Sequence of chain 57.A:
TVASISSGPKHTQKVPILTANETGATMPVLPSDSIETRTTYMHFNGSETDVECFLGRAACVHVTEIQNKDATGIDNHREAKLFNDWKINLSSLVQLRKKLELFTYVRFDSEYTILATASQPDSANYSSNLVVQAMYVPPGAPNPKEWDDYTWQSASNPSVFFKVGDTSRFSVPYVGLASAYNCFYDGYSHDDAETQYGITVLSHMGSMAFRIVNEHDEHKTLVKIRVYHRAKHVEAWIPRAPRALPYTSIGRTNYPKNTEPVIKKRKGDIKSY

This small molecule binds to this protein.
Small molecule (SMILES): Cc1cc(CCCCCOc2ccc(C3=NCCO3)cc2)on1

Sequence of chain 57.C:
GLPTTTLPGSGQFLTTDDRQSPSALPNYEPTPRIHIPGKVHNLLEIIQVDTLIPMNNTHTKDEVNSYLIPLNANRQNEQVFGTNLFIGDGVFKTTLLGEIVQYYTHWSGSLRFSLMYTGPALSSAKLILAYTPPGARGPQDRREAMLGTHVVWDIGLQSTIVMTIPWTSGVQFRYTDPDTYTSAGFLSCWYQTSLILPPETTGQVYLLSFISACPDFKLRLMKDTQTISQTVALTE

Binding-site contacts:
Ligand atom C3B contacts residue TYR152 of chain 57.A at 3.7 Å (hydrophobic).
Ligand atom N3A contacts residue PRO174 of chain 57.A at 3.7 Å.
Ligand atom C6B contacts residue TYR128 of chain 57.A at 3.3 Å (hydrophobic).
Ligand atom N3A contacts residue PHE186 of chain 57.A at 4.0 Å.
Ligand atom C3C contacts residue TYR128 of chain 57.A at 3.4 Å (hydrophobic).
Ligand atom C2A contacts residue TYR152 of chain 57.A at 3.6 Å (hydrophobic).
Ligand atom C3B contacts residue VAL188 of chain 57.A at 3.8 Å (hydrophobic).
Ligand atom C5C contacts residue VAL191 of chain 57.A at 3.8 Å (hydrophobic).
Ligand atom N3A contacts residue ALA24 of chain 57.C at 3.8 Å.
Ligand atom O1 contacts residue LEU106 of chain 57.A at 3.8 Å.
Ligand atom C4 contacts residue LEU106 of chain 57.A at 3.9 Å (hydrophobic).
Ligand atom C1B contacts residue VAL188 of chain 57.A at 3.8 Å (hydrophobic).
Ligand atom C1C contacts residue LEU106 of chain 57.A at 3.8 Å (hydrophobic).
Ligand atom C5B contacts residue TYR128 of chain 57.A at 4.0 Å (hydrophobic).
Ligand atom O1 contacts residue MET221 of chain 57.A at 3.8 Å.
Ligand atom C1B contacts residue TYR128 of chain 57.A at 3.6 Å (hydrophobic).
Ligand atom C2C contacts residue TYR197 of chain 57.A at 3.7 Å (hydrophobic).
Ligand atom C5B contacts residue MET224 of chain 57.A at 3.9 Å (hydrophobic).
Ligand atom O1B contacts residue ILE104 of chain 57.A at 3.9 Å.
Ligand atom C4C contacts residue VAL188 of chain 57.A at 3.7 Å (hydrophobic).
Ligand atom C2C contacts residue MET221 of chain 57.A at 3.8 Å (hydrophobic).
Ligand atom C1B contacts residue ILE104 of chain 57.A at 4.0 Å (hydrophobic).
Ligand atom C4C contacts residue VAL191 of chain 57.A at 3.0 Å (hydrophobic).
Ligand atom C5 contacts residue LEU106 of chain 57.A at 3.8 Å (hydrophobic).
Ligand atom N2 contacts residue LEU106 of chain 57.A at 3.8 Å.
Ligand atom C1C contacts residue TYR128 of chain 57.A at 3.7 Å (hydrophobic).
Ligand atom O1A contacts residue PHE186 of chain 57.A at 3.0 Å.
Ligand atom C5A contacts residue ALA150 of chain 57.A at 3.6 Å (hydrophobic).
Ligand atom C2A contacts residue PHE186 of chain 57.A at 3.3 Å (hydrophobic).
Ligand atom O1B contacts residue TYR128 of chain 57.A at 3.4 Å (h-bond).
Ligand atom C5B contacts residue PHE186 of chain 57.A at 3.9 Å (hydrophobic).
Ligand atom C4A contacts residue PRO174 of chain 57.A at 3.1 Å (hydrophobic).
Ligand atom C4 contacts residue TYR197 of chain 57.A at 3.8 Å (hydrophobic).
Ligand atom C5A contacts residue PHE186 of chain 57.A at 3.5 Å (hydrophobic).
Ligand atom C2B contacts residue VAL188 of chain 57.A at 3.5 Å (hydrophobic).
Ligand atom C6B contacts residue ILE104 of chain 57.A at 3.6 Å (hydrophobic).
Ligand atom N3A contacts residue TYR152 of chain 57.A at 3.5 Å.
Ligand atom C5A contacts residue VAL176 of chain 57.A at 3.6 Å (hydrophobic).
Ligand atom C4B contacts residue PHE186 of chain 57.A at 3.6 Å (hydrophobic).
Ligand atom C4B contacts residue TYR152 of chain 57.A at 3.8 Å (hydrophobic).